Sequence of chain 3.A:
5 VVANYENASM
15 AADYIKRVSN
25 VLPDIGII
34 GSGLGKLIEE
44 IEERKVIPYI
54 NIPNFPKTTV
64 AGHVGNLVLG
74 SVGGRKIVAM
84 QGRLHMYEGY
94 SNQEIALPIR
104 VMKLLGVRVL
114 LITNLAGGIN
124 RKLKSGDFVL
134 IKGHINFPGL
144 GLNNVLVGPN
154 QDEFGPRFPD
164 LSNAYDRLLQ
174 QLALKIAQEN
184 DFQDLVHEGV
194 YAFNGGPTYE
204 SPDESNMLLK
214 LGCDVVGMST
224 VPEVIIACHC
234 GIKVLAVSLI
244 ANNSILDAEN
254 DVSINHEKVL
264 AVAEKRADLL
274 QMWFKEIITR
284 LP

The protein below binds the small molecule below.
Small molecule (SMILES): Oc1ncc(F)cn1

Binding-site contacts:
Ligand atom C2 contacts residue ASN245 of chain 3.A at 4.2 Å.
Ligand atom C1 contacts residue ALA119 of chain 3.A at 3.9 Å (hydrophobic).
Ligand atom N contacts residue TYR202 of chain 3.A at 4.1 Å.
Ligand atom C2 contacts residue GLY120 of chain 3.A at 3.5 Å.
Ligand atom O contacts residue ALA244 of chain 3.A at 3.4 Å.
Ligand atom N contacts residue ALA119 of chain 3.A at 3.5 Å.
Ligand atom C1 contacts residue DMS1 of chain 3.D at 3.7 Å.
Ligand atom F contacts residue GLY220 of chain 3.A at 3.6 Å.
Ligand atom C contacts residue DMS1 of chain 3.D at 4.1 Å.
Ligand atom C2 contacts residue VAL262 of chain 3.A at 4.2 Å (hydrophobic).
Ligand atom F contacts residue GLU203 of chain 3.A at 3.8 Å.
Ligand atom N1 contacts residue GLU203 of chain 3.A at 3.0 Å (salt-bridge).
Ligand atom O contacts residue ASN245 of chain 3.A at 3.5 Å (h-bond).
Ligand atom C2 contacts residue TYR202 of chain 3.A at 4.1 Å (hydrophobic).
Ligand atom C2 contacts residue ALA119 of chain 3.A at 3.5 Å (hydrophobic).
Ligand atom N contacts residue GLY120 of chain 3.A at 3.8 Å.
Ligand atom C1 contacts residue TYR202 of chain 3.A at 3.9 Å (hydrophobic).
Ligand atom C1 contacts residue LEU118 of chain 3.A at 3.7 Å (hydrophobic).
Ligand atom C3 contacts residue GLY120 of chain 3.A at 3.6 Å.
Ligand atom O contacts residue GLY120 of chain 3.A at 3.9 Å.
Ligand atom N1 contacts residue TYR202 of chain 3.A at 3.9 Å.
Ligand atom F contacts residue DMS1 of chain 3.D at 3.9 Å.
Ligand atom C3 contacts residue VAL219 of chain 3.A at 4.1 Å (hydrophobic).
Ligand atom N1 contacts residue ALA119 of chain 3.A at 3.9 Å.
Ligand atom F contacts residue MET221 of chain 3.A at 3.6 Å.
Ligand atom F contacts residue VAL219 of chain 3.A at 4.0 Å.
Ligand atom C contacts residue GLU203 of chain 3.A at 3.8 Å.
Ligand atom C3 contacts residue TYR202 of chain 3.A at 3.5 Å (hydrophobic).
Ligand atom O contacts residue ALA119 of chain 3.A at 3.4 Å (h-bond).
Ligand atom O contacts residue VAL262 of chain 3.A at 3.7 Å.
Ligand atom N1 contacts residue GLY120 of chain 3.A at 3.3 Å.
Ligand atom C contacts residue VAL219 of chain 3.A at 4.0 Å (hydrophobic).
Ligand atom N contacts residue LEU118 of chain 3.A at 4.2 Å.
Ligand atom C contacts residue GLY120 of chain 3.A at 3.9 Å.
Ligand atom C contacts residue TYR202 of chain 3.A at 3.8 Å (hydrophobic).
Ligand atom C1 contacts residue GLY120 of chain 3.A at 4.0 Å.
Ligand atom N1 contacts residue ASN245 of chain 3.A at 4.0 Å.
Ligand atom F contacts residue TYR202 of chain 3.A at 4.2 Å.
Ligand atom N contacts residue VAL262 of chain 3.A at 4.2 Å.
Ligand atom C3 contacts residue GLU203 of chain 3.A at 2.9 Å.